Binding-site contacts:
Ligand atom C2 contacts residue LEU141 of chain 2.A at 3.7 Å (hydrophobic).
Ligand atom C14 contacts residue HIS41 of chain 2.A at 3.8 Å.
Ligand atom C1 contacts residue ASN142 of chain 2.A at 3.3 Å.
Ligand atom N2 contacts residue HIS163 of chain 2.A at 2.8 Å (h-bond).
Ligand atom C4 contacts residue CYS145 of chain 2.A at 3.8 Å (hydrophobic).
Ligand atom N1 contacts residue GLU166 of chain 2.A at 3.5 Å (salt-bridge).
Ligand atom O2 contacts residue GLN189 of chain 2.A at 3.6 Å (h-bond).
Ligand atom C2 contacts residue GLU166 of chain 2.A at 3.6 Å.
Ligand atom C12 contacts residue ASP187 of chain 2.A at 3.8 Å.
Ligand atom C12 contacts residue MET49 of chain 2.A at 3.4 Å (hydrophobic).
Ligand atom C3 contacts residue PHE140 of chain 2.A at 3.1 Å (hydrophobic).
Ligand atom N contacts residue ASN142 of chain 2.A at 3.8 Å.
Ligand atom CL contacts residue HIS164 of chain 2.A at 3.5 Å.
Ligand atom C12 contacts residue ARG188 of chain 2.A at 3.6 Å.
Ligand atom O1 contacts residue GLU166 of chain 2.A at 3.0 Å (salt-bridge).
Ligand atom C13 contacts residue MET165 of chain 2.A at 3.6 Å (hydrophobic).
Ligand atom O contacts residue ASN142 of chain 2.A at 3.4 Å (h-bond).
Ligand atom C11 contacts residue MET49 of chain 2.A at 3.7 Å (hydrophobic).
Ligand atom N2 contacts residue PHE140 of chain 2.A at 3.9 Å.
Ligand atom C9 contacts residue GLN189 of chain 2.A at 3.4 Å.
Ligand atom CL contacts residue MET165 of chain 2.A at 3.7 Å.
Ligand atom N1 contacts residue PHE140 of chain 2.A at 3.5 Å (h-bond).
Ligand atom C2 contacts residue PHE140 of chain 2.A at 3.5 Å (hydrophobic).
Ligand atom C4 contacts residue GLU166 of chain 2.A at 3.6 Å.
Ligand atom O1 contacts residue MET165 of chain 2.A at 3.5 Å.
Ligand atom N1 contacts residue LEU141 of chain 2.A at 3.3 Å.
Ligand atom CL contacts residue ASP187 of chain 2.A at 3.2 Å.
Ligand atom C12 contacts residue MET165 of chain 2.A at 3.3 Å (hydrophobic).
Ligand atom C11 contacts residue GLN189 of chain 2.A at 3.6 Å.
Ligand atom C14 contacts residue HIS164 of chain 2.A at 3.3 Å.
Ligand atom C11 contacts residue ARG188 of chain 2.A at 3.7 Å.
Ligand atom C3 contacts residue GLU166 of chain 2.A at 3.7 Å.
Ligand atom N2 contacts residue GLU166 of chain 2.A at 3.6 Å.
Ligand atom CL contacts residue HIS41 of chain 2.A at 3.3 Å.
Ligand atom N1 contacts residue ASN142 of chain 2.A at 3.3 Å (h-bond).
Ligand atom C contacts residue ASN142 of chain 2.A at 3.6 Å.
Ligand atom C13 contacts residue MET49 of chain 2.A at 3.6 Å (hydrophobic).
Ligand atom C13 contacts residue HIS164 of chain 2.A at 3.8 Å.
Ligand atom C1 contacts residue LEU141 of chain 2.A at 3.8 Å (hydrophobic).
Ligand atom C4 contacts residue HIS163 of chain 2.A at 3.4 Å.

This protein binds this small molecule.
Small molecule (SMILES): Cn1c(=O)[nH]c2cncc(NC(=O)[C@@H]3CCOc4ccc(Cl)cc43)c21

Sequence of chain 1.A:
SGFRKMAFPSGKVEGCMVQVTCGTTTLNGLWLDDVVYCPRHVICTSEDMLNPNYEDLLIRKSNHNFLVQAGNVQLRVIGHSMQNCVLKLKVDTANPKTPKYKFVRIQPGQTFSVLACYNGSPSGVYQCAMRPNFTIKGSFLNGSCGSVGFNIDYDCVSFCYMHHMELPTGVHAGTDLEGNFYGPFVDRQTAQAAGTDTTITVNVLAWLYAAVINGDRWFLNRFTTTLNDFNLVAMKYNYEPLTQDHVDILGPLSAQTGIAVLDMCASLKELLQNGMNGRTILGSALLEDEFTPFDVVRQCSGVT

Sequence of chain 2.A:
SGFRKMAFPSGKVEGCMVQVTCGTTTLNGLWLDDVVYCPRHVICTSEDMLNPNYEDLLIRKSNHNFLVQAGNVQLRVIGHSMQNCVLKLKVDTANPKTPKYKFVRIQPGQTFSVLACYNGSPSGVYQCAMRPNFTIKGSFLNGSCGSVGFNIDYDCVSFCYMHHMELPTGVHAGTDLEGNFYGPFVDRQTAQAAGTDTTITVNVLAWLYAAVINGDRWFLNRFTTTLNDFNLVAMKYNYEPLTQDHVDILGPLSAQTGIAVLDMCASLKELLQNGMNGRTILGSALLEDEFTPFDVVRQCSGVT